This protein binds this small molecule.
Small molecule (SMILES): CCOC(=O)c1ccc(OCCCCC2CCN(c3ccc(C)nn3)CC2)cc1

Sequence of chain 22.D:
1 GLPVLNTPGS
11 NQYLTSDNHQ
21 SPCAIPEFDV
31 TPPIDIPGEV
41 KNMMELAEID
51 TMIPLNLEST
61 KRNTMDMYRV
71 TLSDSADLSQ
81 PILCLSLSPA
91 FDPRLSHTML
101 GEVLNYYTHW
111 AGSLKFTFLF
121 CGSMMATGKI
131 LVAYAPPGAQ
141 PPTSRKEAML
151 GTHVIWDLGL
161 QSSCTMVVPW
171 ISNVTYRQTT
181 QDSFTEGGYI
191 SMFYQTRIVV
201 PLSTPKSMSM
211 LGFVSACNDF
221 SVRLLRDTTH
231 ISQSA

Binding-site contacts:
Ligand atom C19 contacts residue PHE236 of chain 22.B at 3.5 Å (hydrophobic).
Ligand atom C19 contacts residue TYR110 of chain 22.B at 3.7 Å (hydrophobic).
Ligand atom C14 contacts residue PHE236 of chain 22.B at 3.9 Å (hydrophobic).
Ligand atom C9 contacts residue ILE108 of chain 22.B at 3.5 Å (hydrophobic).
Ligand atom O25 contacts residue TYR110 of chain 22.B at 3.0 Å.
Ligand atom C1 contacts residue PRO179 of chain 22.B at 3.9 Å (hydrophobic).
Ligand atom C4 contacts residue TYR157 of chain 22.B at 3.4 Å (hydrophobic).
Ligand atom O24 contacts residue TYR110 of chain 22.B at 3.9 Å.
Ligand atom C3 contacts residue ALA24 of chain 22.D at 3.7 Å (hydrophobic).
Ligand atom C22 contacts residue TYR203 of chain 22.B at 3.5 Å (hydrophobic).
Ligand atom C21 contacts residue TYR203 of chain 22.B at 3.8 Å (hydrophobic).
Ligand atom N3 contacts residue ILE192 of chain 22.B at 3.8 Å.
Ligand atom C20 contacts residue PHE236 of chain 22.B at 3.2 Å (hydrophobic).
Ligand atom N4 contacts residue ILE192 of chain 22.B at 3.6 Å.
Ligand atom C13 contacts residue VAL197 of chain 22.B at 3.6 Å (hydrophobic).
Ligand atom C3 contacts residue PRO179 of chain 22.B at 3.7 Å (hydrophobic).
Ligand atom C9 contacts residue TYR157 of chain 22.B at 3.8 Å (hydrophobic).
Ligand atom C11 contacts residue VAL194 of chain 22.B at 3.7 Å (hydrophobic).
Ligand atom C3 contacts residue TYR157 of chain 22.B at 3.5 Å (hydrophobic).
Ligand atom C8 contacts residue ILE108 of chain 22.B at 3.8 Å (hydrophobic).
Ligand atom C8 contacts residue PHE132 of chain 22.B at 3.4 Å (hydrophobic).
Ligand atom C12 contacts residue PHE236 of chain 22.B at 3.8 Å (hydrophobic).
Ligand atom C27 contacts residue THR109 of chain 22.B at 3.5 Å.
Ligand atom C1 contacts residue ILE155 of chain 22.B at 3.7 Å (hydrophobic).
Ligand atom C20 contacts residue TYR110 of chain 22.B at 3.5 Å (hydrophobic).
Ligand atom C14 contacts residue VAL197 of chain 22.B at 3.6 Å (hydrophobic).
Ligand atom C1 contacts residue ILE181 of chain 22.B at 3.4 Å (hydrophobic).
Ligand atom C22 contacts residue PHE236 of chain 22.B at 3.9 Å (hydrophobic).
Ligand atom C11 contacts residue TYR157 of chain 22.B at 3.6 Å (hydrophobic).
Ligand atom C23 contacts residue PHE236 of chain 22.B at 3.5 Å (hydrophobic).
Ligand atom N4 contacts residue LEU239 of chain 22.B at 3.8 Å.
Ligand atom C7 contacts residue PHE132 of chain 22.B at 3.6 Å (hydrophobic).
Ligand atom C21 contacts residue PHE236 of chain 22.B at 3.4 Å (hydrophobic).
Ligand atom O24 contacts residue PHE236 of chain 22.B at 3.7 Å.
Ligand atom C26 contacts residue THR109 of chain 22.B at 3.7 Å.
Ligand atom N6 contacts residue VAL194 of chain 22.B at 3.7 Å.
Ligand atom C10 contacts residue TYR157 of chain 22.B at 3.6 Å (hydrophobic).
Ligand atom C10 contacts residue VAL194 of chain 22.B at 3.7 Å (hydrophobic).
Ligand atom C4 contacts residue ALA24 of chain 22.D at 3.8 Å (hydrophobic).
Ligand atom C23 contacts residue TYR110 of chain 22.B at 3.3 Å (hydrophobic).

Sequence of chain 23.D:
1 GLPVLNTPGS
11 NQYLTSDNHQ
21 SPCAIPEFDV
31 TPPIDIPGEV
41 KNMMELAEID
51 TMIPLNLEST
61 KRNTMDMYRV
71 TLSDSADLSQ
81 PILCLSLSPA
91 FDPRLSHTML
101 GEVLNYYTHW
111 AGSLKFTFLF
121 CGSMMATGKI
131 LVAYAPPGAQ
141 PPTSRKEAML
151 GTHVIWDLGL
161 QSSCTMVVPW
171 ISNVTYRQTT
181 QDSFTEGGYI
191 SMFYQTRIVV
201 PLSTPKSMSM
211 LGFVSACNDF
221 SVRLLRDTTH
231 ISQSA

Sequence of chain 22.B:
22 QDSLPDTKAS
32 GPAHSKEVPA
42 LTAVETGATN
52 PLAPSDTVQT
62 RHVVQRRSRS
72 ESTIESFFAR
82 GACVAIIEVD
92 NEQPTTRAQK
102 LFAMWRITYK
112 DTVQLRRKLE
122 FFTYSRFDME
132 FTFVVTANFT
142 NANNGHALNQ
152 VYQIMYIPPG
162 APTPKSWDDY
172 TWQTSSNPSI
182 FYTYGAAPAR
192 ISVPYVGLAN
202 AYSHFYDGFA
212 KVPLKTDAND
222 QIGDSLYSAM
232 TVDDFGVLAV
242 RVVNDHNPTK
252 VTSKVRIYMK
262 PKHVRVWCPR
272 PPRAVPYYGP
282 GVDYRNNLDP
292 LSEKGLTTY